A small-molecule ligand and the protein it binds are described below.
Small molecule (SMILES): CCN(CC)CCOc1cccc2oc3c4c(=O)c5c(O)c(C)c6c(c5c-3nc12)C(=O)[C@@](C)(O/C=C/C(OC)[C@@H](C)[C@@H](OC(C)=O)[C@H](C)[C@H](O)[C@H](C)[C@@H](O)[C@@H](C)C=CC=C(C)C(=O)N4)O6

Binding-site contacts:
Ligand atom C23 contacts residue PHE514 of chain 1.C at 3.8 Å (hydrophobic).
Ligand atom O8 contacts residue PHE514 of chain 1.C at 3.1 Å (h-bond).
Ligand atom C32 contacts residue PHE514 of chain 1.C at 3.5 Å (hydrophobic).
Ligand atom C34 contacts residue GLN513 of chain 1.C at 3.6 Å.
Ligand atom C17 contacts residue ARG529 of chain 1.C at 3.1 Å.
Ligand atom C13 contacts residue GLN510 of chain 1.C at 3.8 Å.
Ligand atom O11 contacts residue GLN513 of chain 1.C at 3.5 Å (h-bond).
Ligand atom O1 contacts residue GLN513 of chain 1.C at 3.9 Å.
Ligand atom C8 contacts residue GLN513 of chain 1.C at 3.6 Å.
Ligand atom O9 contacts residue PHE514 of chain 1.C at 3.5 Å (h-bond).
Ligand atom C16 contacts residue ARG529 of chain 1.C at 3.7 Å.
Ligand atom O2 contacts residue SER531 of chain 1.C at 2.4 Å (h-bond).
Ligand atom O01 contacts residue ASN568 of chain 1.C at 3.7 Å.
Ligand atom C20 contacts residue ASP516 of chain 1.C at 3.9 Å.
Ligand atom O10 contacts residue HIS526 of chain 1.C at 3.2 Å (h-bond).
Ligand atom O10 contacts residue GLN513 of chain 1.C at 3.5 Å (h-bond).
Ligand atom C3 contacts residue ASN568 of chain 1.C at 3.6 Å.
Ligand atom N contacts residue ASP513 of chain 1.F at 3.8 Å.
Ligand atom C08 contacts residue ASP513 of chain 1.F at 3.5 Å.
Ligand atom C2 contacts residue ILE572 of chain 1.C at 3.6 Å (hydrophobic).
Ligand atom N1 contacts residue ILE572 of chain 1.C at 3.5 Å.
Ligand atom O6 contacts residue SER512 of chain 1.C at 3.6 Å.
Ligand atom C contacts residue ARG540 of chain 1.C at 3.0 Å.
Ligand atom O3 contacts residue GLN510 of chain 1.C at 3.1 Å (h-bond).
Ligand atom O10 contacts residue PHE514 of chain 1.C at 3.2 Å (h-bond).
Ligand atom O1 contacts residue SER531 of chain 1.C at 3.5 Å (h-bond).
Ligand atom C14 contacts residue LEU533 of chain 1.C at 3.4 Å (hydrophobic).
Ligand atom C09 contacts residue ASP514 of chain 1.F at 3.9 Å.
Ligand atom O9 contacts residue GLN513 of chain 1.C at 3.2 Å.
Ligand atom O8 contacts residue GLN513 of chain 1.C at 3.8 Å.
Ligand atom C12 contacts residue GLN510 of chain 1.C at 3.8 Å.
Ligand atom C1 contacts residue ILE572 of chain 1.C at 3.3 Å (hydrophobic).
Ligand atom C14 contacts residue LEU511 of chain 1.C at 3.4 Å (hydrophobic).
Ligand atom C35 contacts residue PHE514 of chain 1.C at 3.8 Å (hydrophobic).
Ligand atom O2 contacts residue GLN513 of chain 1.C at 3.5 Å (h-bond).
Ligand atom C8 contacts residue SER531 of chain 1.C at 3.9 Å.
Ligand atom C37 contacts residue SER512 of chain 1.C at 3.7 Å.
Ligand atom O8 contacts residue ARG143 of chain 1.C at 3.9 Å.
Ligand atom O1 contacts residue ILE572 of chain 1.C at 2.9 Å.
Ligand atom C09 contacts residue ASP513 of chain 1.F at 2.9 Å.

Sequence of chain 1.F:
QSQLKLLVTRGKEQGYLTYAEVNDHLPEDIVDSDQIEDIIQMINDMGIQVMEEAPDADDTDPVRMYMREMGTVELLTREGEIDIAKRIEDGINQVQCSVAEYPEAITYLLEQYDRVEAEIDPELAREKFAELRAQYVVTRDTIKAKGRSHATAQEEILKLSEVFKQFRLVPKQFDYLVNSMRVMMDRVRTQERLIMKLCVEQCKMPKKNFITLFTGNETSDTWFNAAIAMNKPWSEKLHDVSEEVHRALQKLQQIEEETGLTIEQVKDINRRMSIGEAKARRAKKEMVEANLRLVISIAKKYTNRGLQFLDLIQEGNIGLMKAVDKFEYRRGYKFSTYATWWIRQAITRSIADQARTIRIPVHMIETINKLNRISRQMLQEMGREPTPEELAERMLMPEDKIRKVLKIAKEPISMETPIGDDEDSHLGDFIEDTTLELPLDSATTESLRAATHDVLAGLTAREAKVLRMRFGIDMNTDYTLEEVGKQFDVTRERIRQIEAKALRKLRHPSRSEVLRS

Sequence of chain 1.C:
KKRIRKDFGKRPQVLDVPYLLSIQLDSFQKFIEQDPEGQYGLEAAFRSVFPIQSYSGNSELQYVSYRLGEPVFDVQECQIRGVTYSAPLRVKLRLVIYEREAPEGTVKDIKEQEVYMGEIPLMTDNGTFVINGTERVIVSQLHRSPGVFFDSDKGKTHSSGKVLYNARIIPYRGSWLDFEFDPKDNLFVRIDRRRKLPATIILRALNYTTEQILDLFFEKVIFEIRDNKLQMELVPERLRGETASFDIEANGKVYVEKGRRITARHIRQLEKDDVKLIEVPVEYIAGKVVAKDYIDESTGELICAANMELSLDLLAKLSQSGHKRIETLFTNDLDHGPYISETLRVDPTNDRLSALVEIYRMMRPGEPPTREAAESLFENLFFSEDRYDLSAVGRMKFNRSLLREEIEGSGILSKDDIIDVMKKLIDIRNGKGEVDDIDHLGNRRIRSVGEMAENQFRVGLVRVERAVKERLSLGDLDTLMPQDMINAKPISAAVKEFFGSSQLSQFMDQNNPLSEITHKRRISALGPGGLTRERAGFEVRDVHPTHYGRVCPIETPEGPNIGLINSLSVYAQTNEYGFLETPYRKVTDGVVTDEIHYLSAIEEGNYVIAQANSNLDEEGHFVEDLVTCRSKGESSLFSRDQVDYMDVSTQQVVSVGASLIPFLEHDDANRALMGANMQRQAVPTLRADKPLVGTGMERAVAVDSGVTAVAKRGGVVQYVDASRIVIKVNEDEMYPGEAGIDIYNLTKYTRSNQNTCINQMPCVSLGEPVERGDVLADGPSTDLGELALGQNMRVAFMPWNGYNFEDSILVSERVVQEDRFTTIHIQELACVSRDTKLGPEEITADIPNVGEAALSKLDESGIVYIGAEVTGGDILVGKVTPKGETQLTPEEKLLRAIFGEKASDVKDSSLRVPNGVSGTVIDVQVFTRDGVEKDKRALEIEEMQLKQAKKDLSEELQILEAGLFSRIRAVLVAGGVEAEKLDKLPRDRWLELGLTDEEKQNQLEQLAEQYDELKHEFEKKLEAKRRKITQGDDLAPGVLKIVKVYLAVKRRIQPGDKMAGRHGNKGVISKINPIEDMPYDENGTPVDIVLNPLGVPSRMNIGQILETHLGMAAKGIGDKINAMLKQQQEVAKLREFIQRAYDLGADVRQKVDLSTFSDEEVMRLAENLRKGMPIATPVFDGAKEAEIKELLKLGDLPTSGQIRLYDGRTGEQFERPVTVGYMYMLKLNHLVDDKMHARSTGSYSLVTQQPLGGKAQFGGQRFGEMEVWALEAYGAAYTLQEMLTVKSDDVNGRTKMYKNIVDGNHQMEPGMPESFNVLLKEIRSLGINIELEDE